A protein and the small-molecule ligand that binds it are described below.
Small molecule (SMILES): NCCCCCCCCCCCC(=O)O

Sequence of chain 6.A:
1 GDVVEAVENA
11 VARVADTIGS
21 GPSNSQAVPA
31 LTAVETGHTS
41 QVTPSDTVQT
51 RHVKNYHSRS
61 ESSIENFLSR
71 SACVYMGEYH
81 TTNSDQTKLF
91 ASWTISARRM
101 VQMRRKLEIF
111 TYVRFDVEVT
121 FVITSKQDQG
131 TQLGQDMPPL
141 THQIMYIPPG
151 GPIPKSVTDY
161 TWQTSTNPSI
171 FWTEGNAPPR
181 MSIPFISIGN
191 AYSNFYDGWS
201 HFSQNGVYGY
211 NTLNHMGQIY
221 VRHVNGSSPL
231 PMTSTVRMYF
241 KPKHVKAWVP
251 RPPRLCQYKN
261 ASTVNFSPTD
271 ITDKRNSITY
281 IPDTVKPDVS

Binding-site contacts:
Ligand atom C9 contacts residue TYR192 of chain 6.A at 4.1 Å (hydrophobic).
Ligand atom C3 contacts residue ILE95 of chain 6.A at 4.2 Å (hydrophobic).
Ligand atom C8 contacts residue TYR192 of chain 6.A at 3.6 Å (hydrophobic).
Ligand atom C4 contacts residue ILE95 of chain 6.A at 4.0 Å (hydrophobic).
Ligand atom C5 contacts residue ILE183 of chain 6.A at 4.4 Å (hydrophobic).
Ligand atom C7 contacts residue PHE240 of chain 6.A at 3.9 Å (hydrophobic).
Ligand atom C2 contacts residue TYR146 of chain 6.A at 3.9 Å (hydrophobic).
Ligand atom C1 contacts residue ILE183 of chain 6.A at 4.2 Å (hydrophobic).
Ligand atom C7 contacts residue VAL117 of chain 6.A at 4.3 Å (hydrophobic).
Ligand atom N contacts residue TYR146 of chain 6.A at 4.1 Å.
Ligand atom N contacts residue ILE219 of chain 6.A at 4.0 Å.
Ligand atom OXT contacts residue TYR210 of chain 6.A at 3.0 Å (h-bond).
Ligand atom C4 contacts residue ILE183 of chain 6.A at 4.2 Å (hydrophobic).
Ligand atom C7 contacts residue TYR192 of chain 6.A at 4.4 Å (hydrophobic).
Ligand atom CA2 contacts residue PHE115 of chain 6.A at 4.3 Å (hydrophobic).
Ligand atom C9 contacts residue PHE240 of chain 6.A at 4.1 Å (hydrophobic).
Ligand atom OXT contacts residue MET216 of chain 6.A at 4.2 Å.
Ligand atom C10 contacts residue TYR192 of chain 6.A at 4.3 Å (hydrophobic).
Ligand atom C1 contacts residue ILE219 of chain 6.A at 4.1 Å (hydrophobic).
Ligand atom C1 contacts residue VAL119 of chain 6.A at 4.2 Å (hydrophobic).
Ligand atom O contacts residue VAL113 of chain 6.A at 4.0 Å.
Ligand atom C5 contacts residue PHE240 of chain 6.A at 4.1 Å (hydrophobic).
Ligand atom C7 contacts residue ILE95 of chain 6.A at 4.3 Å (hydrophobic).
Ligand atom C contacts residue ASN194 of chain 6.A at 4.0 Å.
Ligand atom N contacts residue MET181 of chain 6.A at 3.9 Å.
Ligand atom O contacts residue LEU107 of chain 6.A at 4.4 Å.
Ligand atom O contacts residue TYR192 of chain 6.A at 3.9 Å.
Ligand atom C3 contacts residue ILE183 of chain 6.A at 3.7 Å (hydrophobic).
Ligand atom C6 contacts residue ILE95 of chain 6.A at 4.1 Å (hydrophobic).
Ligand atom C6 contacts residue TYR192 of chain 6.A at 4.4 Å (hydrophobic).
Ligand atom C10 contacts residue MET216 of chain 6.A at 3.6 Å (hydrophobic).
Ligand atom C2 contacts residue ILE95 of chain 6.A at 3.8 Å (hydrophobic).
Ligand atom C2 contacts residue ILE183 of chain 6.A at 4.2 Å (hydrophobic).
Ligand atom C9 contacts residue PHE115 of chain 6.A at 4.1 Å (hydrophobic).
Ligand atom C5 contacts residue ILE95 of chain 6.A at 3.8 Å (hydrophobic).
Ligand atom C contacts residue TYR192 of chain 6.A at 4.2 Å (hydrophobic).
Ligand atom O contacts residue ASN194 of chain 6.A at 3.0 Å (h-bond).
Ligand atom C contacts residue TYR210 of chain 6.A at 4.1 Å (hydrophobic).
Ligand atom C8 contacts residue MET216 of chain 6.A at 3.9 Å (hydrophobic).
Ligand atom OXT contacts residue ASN194 of chain 6.A at 4.3 Å.